Binding-site contacts:
Ligand atom C2 contacts residue ASN72 of chain 25.G at 2.6 Å.
Ligand atom O7 contacts residue GLN81 of chain 25.G at 3.9 Å.
Ligand atom O7 contacts residue ASN72 of chain 25.G at 3.3 Å (h-bond).
Ligand atom C8 contacts residue GLN81 of chain 25.G at 3.2 Å.
Ligand atom C1 contacts residue ASN72 of chain 25.G at 1.5 Å.
Ligand atom C4 contacts residue ASN72 of chain 25.G at 4.3 Å.
Ligand atom C5 contacts residue ASN72 of chain 25.G at 3.7 Å.
Ligand atom O5 contacts residue ASN72 of chain 25.G at 2.4 Å (h-bond).
Ligand atom C1 contacts residue ALA79 of chain 25.G at 4.3 Å (hydrophobic).
Ligand atom C6 contacts residue THR74 of chain 25.G at 3.7 Å.
Ligand atom O5 contacts residue THR74 of chain 25.G at 4.0 Å.
Ligand atom N2 contacts residue GLN81 of chain 25.G at 4.3 Å.
Ligand atom N2 contacts residue ASN72 of chain 25.G at 3.2 Å (h-bond).
Ligand atom C7 contacts residue ASN72 of chain 25.G at 3.5 Å.
Ligand atom C3 contacts residue ASN72 of chain 25.G at 4.0 Å.
Ligand atom C5 contacts residue THR74 of chain 25.G at 3.9 Å.
Ligand atom C7 contacts residue GLN81 of chain 25.G at 3.8 Å.

A protein and the small-molecule ligand that binds it are described below.
Small molecule (SMILES): CC(=O)N[C@@H]1[C@@H](O)[C@H](O)[C@@H](CO)O[C@H]1O

Sequence of chain 25.G:
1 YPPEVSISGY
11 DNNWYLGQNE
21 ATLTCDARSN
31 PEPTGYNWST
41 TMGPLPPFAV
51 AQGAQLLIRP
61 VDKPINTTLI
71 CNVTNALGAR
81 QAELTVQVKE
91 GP